Sequence of chain 1.X:
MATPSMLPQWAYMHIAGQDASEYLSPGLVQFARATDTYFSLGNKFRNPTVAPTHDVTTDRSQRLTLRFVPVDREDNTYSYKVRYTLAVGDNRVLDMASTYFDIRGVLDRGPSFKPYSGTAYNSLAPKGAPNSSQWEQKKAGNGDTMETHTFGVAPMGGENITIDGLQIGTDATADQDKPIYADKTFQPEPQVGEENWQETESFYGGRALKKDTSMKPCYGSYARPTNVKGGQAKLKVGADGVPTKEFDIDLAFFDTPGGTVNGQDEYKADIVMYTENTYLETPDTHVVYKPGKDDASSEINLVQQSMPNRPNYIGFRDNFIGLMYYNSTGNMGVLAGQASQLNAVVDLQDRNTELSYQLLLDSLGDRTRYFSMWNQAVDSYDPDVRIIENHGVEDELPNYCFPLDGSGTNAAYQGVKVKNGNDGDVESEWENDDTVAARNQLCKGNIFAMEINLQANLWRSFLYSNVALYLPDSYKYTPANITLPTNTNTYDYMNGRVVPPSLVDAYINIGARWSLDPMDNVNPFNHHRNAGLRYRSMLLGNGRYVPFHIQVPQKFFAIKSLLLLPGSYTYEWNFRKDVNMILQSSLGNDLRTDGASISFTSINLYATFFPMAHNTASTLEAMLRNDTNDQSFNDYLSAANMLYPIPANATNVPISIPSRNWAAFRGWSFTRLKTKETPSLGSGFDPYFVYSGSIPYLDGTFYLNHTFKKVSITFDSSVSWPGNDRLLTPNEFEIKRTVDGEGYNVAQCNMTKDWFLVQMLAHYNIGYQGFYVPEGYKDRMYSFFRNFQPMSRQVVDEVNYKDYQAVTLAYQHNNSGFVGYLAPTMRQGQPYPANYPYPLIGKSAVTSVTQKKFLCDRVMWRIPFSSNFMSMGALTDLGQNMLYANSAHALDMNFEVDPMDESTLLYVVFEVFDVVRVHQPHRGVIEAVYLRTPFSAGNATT

The small molecule below binds the protein below.
Small molecule (SMILES): CC[C@H](C)[C@H](NC(=O)[C@@H](N)CC(=O)O)C(=O)N[C@@H](CC(N)=O)C(=O)N[C@@H](Cc1ccccc1)C(=O)N[C@@H](CO)C(=O)N[C@@H](CO)C(=O)N[C@H](C=O)CC(C)C

Binding-site contacts:
Ligand atom CD1 contacts residue SER21 of chain 1.V at 3.4 Å.
Ligand atom CB contacts residue GLY42 of chain 1.V at 3.7 Å.
Ligand atom CA contacts residue ARG666 of chain 1.X at 3.6 Å.
Ligand atom N contacts residue ARG666 of chain 1.X at 3.4 Å.
Ligand atom CG2 contacts residue TYR636 of chain 1.X at 3.8 Å (hydrophobic).
Ligand atom O contacts residue GLY42 of chain 1.V at 3.5 Å.
Ligand atom O contacts residue ASN634 of chain 1.X at 3.0 Å (h-bond).
Ligand atom O contacts residue ARG46 of chain 1.V at 3.9 Å.
Ligand atom CD2 contacts residue ALA20 of chain 1.V at 3.8 Å (hydrophobic).
Ligand atom OG contacts residue ARG46 of chain 1.V at 3.2 Å.
Ligand atom N contacts residue ALA874 of chain 1.X at 3.8 Å.
Ligand atom N contacts residue ARG46 of chain 1.V at 3.9 Å.
Ligand atom O contacts residue ASN43 of chain 1.V at 3.6 Å.
Ligand atom CB contacts residue ALA874 of chain 1.X at 3.9 Å (hydrophobic).
Ligand atom OD1 contacts residue ARG666 of chain 1.X at 3.7 Å.
Ligand atom OD2 contacts residue PRO864 of chain 1.X at 3.6 Å.
Ligand atom CD1 contacts residue ARG666 of chain 1.X at 3.9 Å.
Ligand atom N contacts residue GLY42 of chain 1.V at 3.5 Å (h-bond).
Ligand atom O contacts residue ALA874 of chain 1.X at 3.7 Å.
Ligand atom CD1 contacts residue ARG46 of chain 1.V at 3.9 Å.
Ligand atom ND2 contacts residue THR49 of chain 1.V at 3.9 Å.
Ligand atom CB contacts residue ASN47 of chain 1.V at 3.7 Å.
Ligand atom CG contacts residue GLU911 of chain 1.X at 3.5 Å.
Ligand atom C contacts residue ASN634 of chain 1.X at 3.8 Å.
Ligand atom CD1 contacts residue ARG33 of chain 1.V at 3.8 Å.
Ligand atom OD2 contacts residue GLY667 of chain 1.X at 3.7 Å.
Ligand atom N contacts residue GLY873 of chain 1.X at 3.8 Å.
Ligand atom CB contacts residue ARG666 of chain 1.X at 3.9 Å.
Ligand atom CG contacts residue ASN634 of chain 1.X at 3.9 Å.
Ligand atom OD2 contacts residue GLU911 of chain 1.X at 3.4 Å (salt-bridge).
Ligand atom N contacts residue ARG666 of chain 1.X at 3.4 Å (salt-bridge).
Ligand atom CE1 contacts residue ARG46 of chain 1.V at 3.7 Å.
Ligand atom CB contacts residue GLU911 of chain 1.X at 3.6 Å.
Ligand atom C contacts residue ARG666 of chain 1.X at 3.7 Å.
Ligand atom CG contacts residue GLY667 of chain 1.X at 3.7 Å.
Ligand atom OD1 contacts residue GLY667 of chain 1.X at 3.3 Å (h-bond).
Ligand atom CB contacts residue PHE913 of chain 1.X at 3.9 Å (hydrophobic).
Ligand atom N contacts residue SER871 of chain 1.X at 3.6 Å.
Ligand atom OD1 contacts residue ASN634 of chain 1.X at 3.2 Å (h-bond).
Ligand atom OG contacts residue PHE45 of chain 1.V at 3.3 Å (h-bond).

Sequence of chain 1.V:
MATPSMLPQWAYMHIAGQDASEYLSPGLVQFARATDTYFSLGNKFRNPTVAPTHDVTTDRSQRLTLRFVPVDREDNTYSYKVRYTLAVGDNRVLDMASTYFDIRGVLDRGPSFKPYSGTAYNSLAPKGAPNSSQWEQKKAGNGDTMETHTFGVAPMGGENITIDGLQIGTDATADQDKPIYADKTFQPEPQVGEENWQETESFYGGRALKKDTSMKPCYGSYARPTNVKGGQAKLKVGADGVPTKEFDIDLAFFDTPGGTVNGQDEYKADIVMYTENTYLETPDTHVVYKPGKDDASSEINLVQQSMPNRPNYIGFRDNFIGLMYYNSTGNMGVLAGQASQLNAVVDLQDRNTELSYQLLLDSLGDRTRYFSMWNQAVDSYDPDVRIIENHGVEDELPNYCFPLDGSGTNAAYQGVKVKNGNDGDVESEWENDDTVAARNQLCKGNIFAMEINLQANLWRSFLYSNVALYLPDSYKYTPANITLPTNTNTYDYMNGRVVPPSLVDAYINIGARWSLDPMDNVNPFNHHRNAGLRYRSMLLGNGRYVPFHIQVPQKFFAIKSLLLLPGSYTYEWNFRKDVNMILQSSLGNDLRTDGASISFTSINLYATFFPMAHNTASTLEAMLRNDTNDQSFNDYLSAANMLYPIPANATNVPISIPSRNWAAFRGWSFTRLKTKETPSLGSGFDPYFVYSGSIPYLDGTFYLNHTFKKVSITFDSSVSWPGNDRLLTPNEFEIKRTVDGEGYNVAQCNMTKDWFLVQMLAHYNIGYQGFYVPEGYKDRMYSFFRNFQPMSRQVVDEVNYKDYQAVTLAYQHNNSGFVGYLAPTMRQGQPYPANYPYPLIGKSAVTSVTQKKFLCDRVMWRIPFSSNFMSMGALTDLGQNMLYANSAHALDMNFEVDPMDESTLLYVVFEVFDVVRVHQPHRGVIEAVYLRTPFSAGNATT